Binding-site contacts:
Ligand atom CBH contacts residue TYR70 of chain 1.A at 3.3 Å (hydrophobic).
Ligand atom PBT contacts residue MN1 of chain 1.C at 3.3 Å.
Ligand atom PBU contacts residue MN1 of chain 1.C at 3.3 Å.
Ligand atom NAV contacts residue ILE67 of chain 1.A at 2.8 Å (h-bond).
Ligand atom OAF contacts residue PHE65 of chain 1.A at 3.4 Å (h-bond).
Ligand atom O2' contacts residue PHE65 of chain 1.A at 2.6 Å (h-bond).
Ligand atom O1 contacts residue ASP155 of chain 1.A at 3.6 Å.
Ligand atom OAF contacts residue TYR70 of chain 1.A at 3.7 Å.
Ligand atom OBA contacts residue MN1 of chain 1.C at 3.4 Å.
Ligand atom C2' contacts residue PHE65 of chain 1.A at 3.3 Å (hydrophobic).
Ligand atom C3' contacts residue TYR70 of chain 1.A at 3.6 Å (hydrophobic).
Ligand atom CAQ contacts residue TYR70 of chain 1.A at 3.7 Å (hydrophobic).
Ligand atom O3' contacts residue ASP157 of chain 1.A at 3.0 Å (salt-bridge).
Ligand atom C5' contacts residue ASP155 of chain 1.A at 3.6 Å.
Ligand atom NAV contacts residue TYR70 of chain 1.A at 3.5 Å.
Ligand atom OAN contacts residue MN1 of chain 1.C at 2.1 Å.
Ligand atom O3' contacts residue VAL156 of chain 1.A at 3.1 Å (h-bond).
Ligand atom C2' contacts residue TYR70 of chain 1.A at 3.6 Å (hydrophobic).
Ligand atom C4' contacts residue ARG132 of chain 1.A at 3.6 Å.
Ligand atom O2' contacts residue VAL156 of chain 1.A at 3.6 Å.
Ligand atom O3' contacts residue ASP155 of chain 1.A at 3.4 Å.
Ligand atom CBI contacts residue TYR70 of chain 1.A at 3.6 Å (hydrophobic).
Ligand atom OAN contacts residue ASP157 of chain 1.A at 2.8 Å (salt-bridge).
Ligand atom CBG contacts residue TYR70 of chain 1.A at 3.6 Å (hydrophobic).
Ligand atom OAE contacts residue ILE67 of chain 1.A at 3.7 Å.
Ligand atom SBB contacts residue TRP125 of chain 1.A at 3.5 Å.
Ligand atom OAG contacts residue TYR70 of chain 1.A at 2.6 Å (h-bond).
Ligand atom OAE contacts residue TYR70 of chain 1.A at 3.5 Å.
Ligand atom OAN contacts residue ASP155 of chain 1.A at 3.3 Å (salt-bridge).
Ligand atom CAP contacts residue TRP125 of chain 1.A at 3.4 Å (hydrophobic).
Ligand atom CBE contacts residue TRP125 of chain 1.A at 3.2 Å (hydrophobic).
Ligand atom CBD contacts residue TRP125 of chain 1.A at 3.6 Å (hydrophobic).
Ligand atom CAQ contacts residue TRP125 of chain 1.A at 3.7 Å (hydrophobic).
Ligand atom CBH contacts residue ILE67 of chain 1.A at 3.7 Å (hydrophobic).
Ligand atom CBI contacts residue ILE67 of chain 1.A at 3.6 Å (hydrophobic).
Ligand atom OAF contacts residue ILE67 of chain 1.A at 2.9 Å (h-bond).
Ligand atom CBF contacts residue TYR70 of chain 1.A at 3.7 Å (hydrophobic).
Ligand atom O1 contacts residue ASP157 of chain 1.A at 3.4 Å (salt-bridge).
Ligand atom CBI contacts residue VAL128 of chain 1.A at 3.7 Å (hydrophobic).
Ligand atom O1 contacts residue MN1 of chain 1.C at 2.2 Å.

A small-molecule ligand and the protein it binds are described below.
Small molecule (SMILES): O=Cc1ccc(-c2cn([C@@H]3O[C@H](COP(=O)(O)OP(=O)(O)O)[C@@H](O)[C@H]3O)c(=O)[nH]c2=O)s1

Sequence of chain 1.A:
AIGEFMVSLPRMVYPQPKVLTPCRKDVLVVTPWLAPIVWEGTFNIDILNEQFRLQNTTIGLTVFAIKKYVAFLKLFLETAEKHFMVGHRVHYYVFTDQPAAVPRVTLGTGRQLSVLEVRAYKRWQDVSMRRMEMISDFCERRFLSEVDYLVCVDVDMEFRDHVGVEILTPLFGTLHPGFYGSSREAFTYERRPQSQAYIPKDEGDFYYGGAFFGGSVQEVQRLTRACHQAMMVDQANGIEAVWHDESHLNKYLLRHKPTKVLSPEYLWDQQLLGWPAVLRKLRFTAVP